Sequence of chain 1.A:
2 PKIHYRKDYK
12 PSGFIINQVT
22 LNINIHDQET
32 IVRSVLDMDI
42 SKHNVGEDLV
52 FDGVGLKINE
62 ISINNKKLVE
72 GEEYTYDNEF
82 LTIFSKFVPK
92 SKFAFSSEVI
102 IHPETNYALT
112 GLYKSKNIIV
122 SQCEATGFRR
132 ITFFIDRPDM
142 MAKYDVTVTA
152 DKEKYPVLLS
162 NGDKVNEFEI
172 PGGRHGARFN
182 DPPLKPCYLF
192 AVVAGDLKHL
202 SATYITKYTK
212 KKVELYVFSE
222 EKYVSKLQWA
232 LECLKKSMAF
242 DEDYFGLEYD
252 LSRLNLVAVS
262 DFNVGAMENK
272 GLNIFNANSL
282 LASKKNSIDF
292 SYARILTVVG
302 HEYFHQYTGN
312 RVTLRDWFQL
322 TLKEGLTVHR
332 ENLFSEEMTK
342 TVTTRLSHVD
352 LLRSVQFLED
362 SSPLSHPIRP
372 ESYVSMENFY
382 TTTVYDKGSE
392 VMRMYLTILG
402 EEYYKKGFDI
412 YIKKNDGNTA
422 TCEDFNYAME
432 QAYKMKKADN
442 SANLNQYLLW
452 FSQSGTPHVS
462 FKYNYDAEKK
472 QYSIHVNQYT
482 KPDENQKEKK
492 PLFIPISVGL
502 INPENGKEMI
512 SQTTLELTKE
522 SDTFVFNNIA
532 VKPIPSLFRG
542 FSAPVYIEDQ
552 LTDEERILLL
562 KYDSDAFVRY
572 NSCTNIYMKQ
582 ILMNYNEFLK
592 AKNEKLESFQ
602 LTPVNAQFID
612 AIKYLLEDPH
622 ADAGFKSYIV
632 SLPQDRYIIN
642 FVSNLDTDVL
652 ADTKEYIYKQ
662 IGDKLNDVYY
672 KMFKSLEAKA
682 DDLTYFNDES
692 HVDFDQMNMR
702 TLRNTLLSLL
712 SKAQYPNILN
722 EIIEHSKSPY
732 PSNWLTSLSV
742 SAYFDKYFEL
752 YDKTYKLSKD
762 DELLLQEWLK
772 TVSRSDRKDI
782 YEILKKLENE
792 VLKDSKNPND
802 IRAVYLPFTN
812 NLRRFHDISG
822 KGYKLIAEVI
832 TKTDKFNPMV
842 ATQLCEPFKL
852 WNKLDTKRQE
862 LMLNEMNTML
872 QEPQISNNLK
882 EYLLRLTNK

This protein binds this small molecule.
Small molecule (SMILES): N[C@H](CCc1ccccc1)[P](=O)(O)C[C@@H](Cc1ccccc1)C(=O)O

Binding-site contacts:
Ligand atom C3 contacts residue HIS302 of chain 1.A at 3.5 Å.
Ligand atom N contacts residue GLU125 of chain 1.A at 2.5 Å (salt-bridge).
Ligand atom O3 contacts residue TYR386 of chain 1.A at 2.8 Å (h-bond).
Ligand atom O1 contacts residue VAL265 of chain 1.A at 3.2 Å.
Ligand atom O4 contacts residue ZN1 of chain 1.B at 3.1 Å.
Ligand atom C12 contacts residue GLU125 of chain 1.A at 3.4 Å.
Ligand atom C10 contacts residue GLN123 of chain 1.A at 3.3 Å.
Ligand atom C19 contacts residue GLU125 of chain 1.A at 3.6 Å.
Ligand atom C2 contacts residue HIS302 of chain 1.A at 3.3 Å.
Ligand atom C15 contacts residue GLU125 of chain 1.A at 3.5 Å.
Ligand atom C5 contacts residue ARG295 of chain 1.A at 3.4 Å.
Ligand atom C7 contacts residue ALA267 of chain 1.A at 3.6 Å (hydrophobic).
Ligand atom C10 contacts residue VAL265 of chain 1.A at 3.5 Å (hydrophobic).
Ligand atom O4 contacts residue GLU269 of chain 1.A at 3.2 Å (salt-bridge).
Ligand atom C12 contacts residue MET840 of chain 1.A at 3.6 Å (hydrophobic).
Ligand atom P contacts residue ZN1 of chain 1.B at 3.0 Å.
Ligand atom C6 contacts residue ARG295 of chain 1.A at 3.2 Å.
Ligand atom C7 contacts residue GLU303 of chain 1.A at 3.6 Å.
Ligand atom C15 contacts residue MET268 of chain 1.A at 3.7 Å (hydrophobic).
Ligand atom O2 contacts residue TYR386 of chain 1.A at 3.6 Å.
Ligand atom N contacts residue MET268 of chain 1.A at 3.5 Å (h-bond).
Ligand atom P contacts residue TYR386 of chain 1.A at 3.6 Å.
Ligand atom C17 contacts residue ALA267 of chain 1.A at 3.2 Å (hydrophobic).
Ligand atom O3 contacts residue GLU325 of chain 1.A at 3.0 Å (salt-bridge).
Ligand atom O4 contacts residue GLU303 of chain 1.A at 2.7 Å (salt-bridge).
Ligand atom C6 contacts residue VAL299 of chain 1.A at 3.6 Å (hydrophobic).
Ligand atom C19 contacts residue TYR386 of chain 1.A at 3.3 Å (hydrophobic).
Ligand atom O3 contacts residue HIS302 of chain 1.A at 3.0 Å (h-bond).
Ligand atom C11 contacts residue GLU125 of chain 1.A at 3.6 Å.
Ligand atom C19 contacts residue GLU325 of chain 1.A at 3.5 Å.
Ligand atom C18 contacts residue TYR386 of chain 1.A at 3.5 Å (hydrophobic).
Ligand atom N contacts residue GLU325 of chain 1.A at 3.6 Å.
Ligand atom O1 contacts residue GLY266 of chain 1.A at 2.9 Å (h-bond).
Ligand atom O4 contacts residue ALA267 of chain 1.A at 3.4 Å (h-bond).
Ligand atom O3 contacts residue ZN1 of chain 1.B at 1.9 Å.
Ligand atom N contacts residue GLU269 of chain 1.A at 2.6 Å (salt-bridge).
Ligand atom C13 contacts residue TYR381 of chain 1.A at 3.4 Å (hydrophobic).
Ligand atom O3 contacts residue HIS306 of chain 1.A at 3.7 Å.
Ligand atom P contacts residue ALA267 of chain 1.A at 3.7 Å.
Ligand atom C14 contacts residue GLU125 of chain 1.A at 3.5 Å.